Sequence of chain 24.A:
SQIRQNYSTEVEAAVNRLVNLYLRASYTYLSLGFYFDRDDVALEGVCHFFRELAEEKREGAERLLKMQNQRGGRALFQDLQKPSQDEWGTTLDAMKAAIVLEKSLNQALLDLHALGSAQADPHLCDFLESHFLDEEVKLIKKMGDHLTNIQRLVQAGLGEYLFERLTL

Binding-site contacts:
Ligand atom C7 contacts residue LEU24 of chain 24.A at 4.3 Å (hydrophobic).
Ligand atom C2 contacts residue LEU81 of chain 24.A at 4.1 Å (hydrophobic).
Ligand atom C3 contacts residue TYR28 of chain 24.A at 4.1 Å (hydrophobic).
Ligand atom C4 contacts residue LEU24 of chain 24.A at 4.0 Å (hydrophobic).
Ligand atom C2 contacts residue 2MY1 of chain 3.I at 0.9 Å.
Ligand atom O1 contacts residue 2MY1 of chain 3.I at 1.1 Å.
Ligand atom C7 contacts residue TYR28 of chain 3.A at 4.5 Å (hydrophobic).
Ligand atom C5 contacts residue 2MY1 of chain 3.I at 2.4 Å.
Ligand atom C1 contacts residue SER27 of chain 24.A at 4.2 Å.
Ligand atom C3 contacts residue LEU24 of chain 24.A at 4.1 Å (hydrophobic).
Ligand atom C3 contacts residue LEU81 of chain 24.A at 3.6 Å (hydrophobic).
Ligand atom C5 contacts residue TYR28 of chain 24.A at 3.6 Å (hydrophobic).
Ligand atom C6 contacts residue 2MY1 of chain 3.I at 1.6 Å.
Ligand atom C4 contacts residue SER27 of chain 24.A at 4.0 Å.
Ligand atom C4 contacts residue 2MY1 of chain 3.I at 1.6 Å.
Ligand atom C5 contacts residue SER27 of chain 24.A at 3.2 Å.
Ligand atom C1 contacts residue 2MY1 of chain 3.I at 1.1 Å.
Ligand atom O1 contacts residue ARG59 of chain 3.A at 4.4 Å.
Ligand atom C3 contacts residue 2MY1 of chain 3.I at 0.8 Å.
Ligand atom C7 contacts residue 2MY1 of chain 3.I at 0.8 Å.
Ligand atom C8 contacts residue 2MY1 of chain 3.I at 2.1 Å.
Ligand atom C7 contacts residue LEU81 of chain 3.A at 4.2 Å (hydrophobic).
Ligand atom C3 contacts residue LEU81 of chain 3.A at 3.9 Å (hydrophobic).
Ligand atom C2 contacts residue LEU81 of chain 3.A at 4.4 Å (hydrophobic).
Ligand atom C8 contacts residue SER27 of chain 24.A at 3.2 Å.
Ligand atom C8 contacts residue ARG59 of chain 24.A at 3.9 Å.
Ligand atom C4 contacts residue TYR28 of chain 24.A at 3.3 Å (hydrophobic).
Ligand atom C8 contacts residue ARG59 of chain 3.A at 3.6 Å.
Ligand atom C6 contacts residue SER27 of chain 24.A at 3.2 Å.
Ligand atom C5 contacts residue LEU31 of chain 24.A at 4.5 Å (hydrophobic).
Ligand atom C7 contacts residue LEU81 of chain 24.A at 3.8 Å (hydrophobic).
Ligand atom O1 contacts residue ARG59 of chain 24.A at 3.8 Å.

Sequence of chain 3.A:
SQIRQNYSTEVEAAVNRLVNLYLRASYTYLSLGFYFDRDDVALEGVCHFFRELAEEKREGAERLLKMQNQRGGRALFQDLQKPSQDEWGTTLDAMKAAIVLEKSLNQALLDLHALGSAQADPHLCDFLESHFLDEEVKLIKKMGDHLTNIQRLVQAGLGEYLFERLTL

A small-molecule ligand and the protein it binds are described below.
Small molecule (SMILES): Cc1cccc(C)c1O